Sequence of chain 1.C:
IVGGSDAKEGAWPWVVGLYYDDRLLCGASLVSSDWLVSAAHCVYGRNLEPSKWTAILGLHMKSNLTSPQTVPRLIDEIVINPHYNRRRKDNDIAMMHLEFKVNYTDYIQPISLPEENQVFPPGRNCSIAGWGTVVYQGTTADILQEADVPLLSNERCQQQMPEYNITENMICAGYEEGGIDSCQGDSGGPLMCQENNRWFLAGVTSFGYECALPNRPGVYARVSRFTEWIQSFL

Binding-site contacts:
Ligand atom CD contacts residue SER187 of chain 1.C at 1.4 Å.
Ligand atom C4 contacts residue GLY208 of chain 1.C at 3.7 Å.
Ligand atom OD contacts residue GLY185 of chain 1.C at 3.8 Å.
Ligand atom NE contacts residue GLY208 of chain 1.C at 3.5 Å (h-bond).
Ligand atom OD contacts residue SER187 of chain 1.C at 2.3 Å (h-bond).
Ligand atom NH1 contacts residue GLY208 of chain 1.C at 3.7 Å.
Ligand atom CZ contacts residue GLU210 of chain 1.C at 3.3 Å.
Ligand atom CZ contacts residue GLY208 of chain 1.C at 3.7 Å.
Ligand atom OD contacts residue CYS183 of chain 1.C at 3.8 Å.
Ligand atom OD contacts residue GLN184 of chain 1.C at 3.7 Å.
Ligand atom NH2 contacts residue GLY218 of chain 1.C at 3.3 Å.
Ligand atom C32 contacts residue SER182 of chain 1.C at 3.5 Å.
Ligand atom NH1 contacts residue ASP181 of chain 1.C at 3.1 Å (salt-bridge).
Ligand atom C1 contacts residue SER206 of chain 1.C at 4.0 Å.
Ligand atom C22 contacts residue THR205 of chain 1.C at 3.8 Å.
Ligand atom NH2 contacts residue SER182 of chain 1.C at 3.2 Å (h-bond).
Ligand atom CD contacts residue CYS183 of chain 1.C at 4.0 Å (hydrophobic).
Ligand atom CD contacts residue SER206 of chain 1.C at 3.9 Å.
Ligand atom C22 contacts residue SER187 of chain 1.C at 2.9 Å.
Ligand atom NE contacts residue CYS211 of chain 1.C at 4.0 Å.
Ligand atom NH1 contacts residue PRO217 of chain 1.C at 4.0 Å.
Ligand atom NE contacts residue PHE207 of chain 1.C at 4.0 Å.
Ligand atom NE contacts residue GLU210 of chain 1.C at 2.9 Å (salt-bridge).
Ligand atom C21 contacts residue SER187 of chain 1.C at 3.8 Å.
Ligand atom C1 contacts residue CYS183 of chain 1.C at 3.8 Å (hydrophobic).
Ligand atom C22 contacts residue SER182 of chain 1.C at 4.0 Å.
Ligand atom C32 contacts residue PHE207 of chain 1.C at 4.0 Å (hydrophobic).
Ligand atom NH1 contacts residue CYS211 of chain 1.C at 3.6 Å.
Ligand atom CZ contacts residue SER182 of chain 1.C at 3.6 Å.
Ligand atom C4 contacts residue PHE207 of chain 1.C at 3.9 Å (hydrophobic).
Ligand atom NH2 contacts residue ASP181 of chain 1.C at 3.1 Å (salt-bridge).
Ligand atom C1 contacts residue SER187 of chain 1.C at 2.5 Å.
Ligand atom C22 contacts residue CYS183 of chain 1.C at 4.0 Å (hydrophobic).
Ligand atom C31 contacts residue GLN184 of chain 1.C at 3.5 Å.
Ligand atom C4 contacts residue GLU210 of chain 1.C at 3.9 Å.
Ligand atom CZ contacts residue ASP181 of chain 1.C at 3.7 Å.
Ligand atom NH1 contacts residue GLU210 of chain 1.C at 2.9 Å (salt-bridge).
Ligand atom NH1 contacts residue TYR209 of chain 1.C at 4.0 Å.
Ligand atom NE contacts residue SER182 of chain 1.C at 3.9 Å.
Ligand atom C21 contacts residue GLN184 of chain 1.C at 3.5 Å.

The protein below binds the small molecule below.
Small molecule (SMILES): [H]/N=C(\N)Nc1ccc(C(=O)O)cc1